Binding-site contacts:
Ligand atom C1 contacts residue ASN19 of chain 19.Z at 1.9 Å.
Ligand atom N2 contacts residue ASN19 of chain 19.Z at 4.0 Å.
Ligand atom C2 contacts residue ASN19 of chain 19.Z at 3.4 Å.
Ligand atom C5 contacts residue ASN19 of chain 19.Z at 3.4 Å.
Ligand atom C3 contacts residue ASN19 of chain 19.Z at 4.4 Å.
Ligand atom O6 contacts residue ASN19 of chain 19.Z at 4.5 Å.
Ligand atom O5 contacts residue ASN19 of chain 19.Z at 2.2 Å (h-bond).
Ligand atom C6 contacts residue ASN19 of chain 19.Z at 4.1 Å.
Ligand atom O7 contacts residue ASN19 of chain 19.Z at 4.5 Å.

A small-molecule ligand and the protein it binds are described below.
Small molecule (SMILES): CC(=O)N[C@H]1[C@H](O[C@H]2[C@H](O)[C@@H](NC(C)=O)CO[C@@H]2CO)O[C@H](CO)[C@@H](O)[C@@H]1O

Sequence of chain 19.Z:
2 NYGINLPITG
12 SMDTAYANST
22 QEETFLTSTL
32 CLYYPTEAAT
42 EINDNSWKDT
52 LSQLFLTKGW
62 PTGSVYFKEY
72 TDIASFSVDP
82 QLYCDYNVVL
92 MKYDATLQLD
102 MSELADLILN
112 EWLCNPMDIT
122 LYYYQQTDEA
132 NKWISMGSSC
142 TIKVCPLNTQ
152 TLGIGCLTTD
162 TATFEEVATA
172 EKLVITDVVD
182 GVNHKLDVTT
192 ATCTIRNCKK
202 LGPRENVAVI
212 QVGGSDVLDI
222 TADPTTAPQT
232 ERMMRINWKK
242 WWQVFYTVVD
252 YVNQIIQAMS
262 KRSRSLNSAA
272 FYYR